Sequence of chain 1.A:
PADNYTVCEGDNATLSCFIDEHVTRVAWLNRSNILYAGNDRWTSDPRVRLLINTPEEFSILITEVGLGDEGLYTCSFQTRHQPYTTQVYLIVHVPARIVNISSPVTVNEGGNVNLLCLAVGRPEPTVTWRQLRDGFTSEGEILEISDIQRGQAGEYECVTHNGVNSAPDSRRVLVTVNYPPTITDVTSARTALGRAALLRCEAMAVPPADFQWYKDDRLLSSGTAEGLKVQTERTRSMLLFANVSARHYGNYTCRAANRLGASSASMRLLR

Sequence of chain 1.B:
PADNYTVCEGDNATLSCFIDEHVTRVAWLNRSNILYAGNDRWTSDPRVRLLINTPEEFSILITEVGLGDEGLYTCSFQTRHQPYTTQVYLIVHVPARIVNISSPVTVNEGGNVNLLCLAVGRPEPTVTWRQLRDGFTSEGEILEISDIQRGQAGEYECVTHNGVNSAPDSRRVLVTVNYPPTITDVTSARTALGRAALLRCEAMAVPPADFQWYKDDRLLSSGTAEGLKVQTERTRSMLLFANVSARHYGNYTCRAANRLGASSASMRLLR

A protein and the small-molecule ligand that binds it are described below.
Small molecule (SMILES): CC(=O)N[C@H]1[C@H](O[C@H]2[C@H](O)[C@@H](NC(C)=O)CO[C@@H]2CO)O[C@H](CO)[C@@H](O)[C@@H]1O

Binding-site contacts:
Ligand atom C8 contacts residue GLY89 of chain 1.B at 3.7 Å.
Ligand atom O6 contacts residue GLY86 of chain 1.B at 3.5 Å.
Ligand atom C3 contacts residue ASN48 of chain 1.B at 3.8 Å.
Ligand atom C6 contacts residue ARG65 of chain 1.B at 4.1 Å.
Ligand atom C8 contacts residue TYR91 of chain 1.B at 3.2 Å (hydrophobic).
Ligand atom C8 contacts residue GLU88 of chain 1.B at 3.9 Å.
Ligand atom N2 contacts residue ARG49 of chain 1.B at 3.9 Å.
Ligand atom O5 contacts residue ASN51 of chain 1.B at 3.7 Å.
Ligand atom C8 contacts residue ASN48 of chain 1.B at 3.1 Å.
Ligand atom O6 contacts residue ARG65 of chain 1.B at 4.0 Å.
Ligand atom O7 contacts residue ASN48 of chain 1.B at 3.4 Å (h-bond).
Ligand atom O5 contacts residue ASN48 of chain 1.B at 2.4 Å (h-bond).
Ligand atom N2 contacts residue GLY86 of chain 1.B at 3.9 Å.
Ligand atom O3 contacts residue GLY86 of chain 1.B at 2.6 Å (h-bond).
Ligand atom O3 contacts residue ASP87 of chain 1.B at 4.4 Å.
Ligand atom C5 contacts residue ASN51 of chain 1.B at 4.3 Å.
Ligand atom N2 contacts residue TYR91 of chain 1.B at 4.4 Å.
Ligand atom C3 contacts residue GLY86 of chain 1.B at 3.9 Å.
Ligand atom C5 contacts residue ASN48 of chain 1.B at 3.7 Å.
Ligand atom C6 contacts residue PRO101 of chain 1.A at 4.2 Å (hydrophobic).
Ligand atom O7 contacts residue GLY86 of chain 1.B at 4.4 Å.
Ligand atom C8 contacts residue ASP87 of chain 1.B at 3.0 Å.
Ligand atom C6 contacts residue ASP87 of chain 1.B at 4.2 Å.
Ligand atom O7 contacts residue ASP87 of chain 1.B at 3.9 Å.
Ligand atom C7 contacts residue ASP87 of chain 1.B at 3.8 Å.
Ligand atom N2 contacts residue ASN48 of chain 1.B at 2.5 Å (h-bond).
Ligand atom O7 contacts residue TYR91 of chain 1.B at 2.4 Å (h-bond).
Ligand atom C8 contacts residue GLY86 of chain 1.B at 4.3 Å.
Ligand atom C1 contacts residue ASN51 of chain 1.B at 3.8 Å.
Ligand atom C8 contacts residue ARG49 of chain 1.B at 4.2 Å.
Ligand atom C4 contacts residue ASN48 of chain 1.B at 4.3 Å.
Ligand atom C7 contacts residue TYR91 of chain 1.B at 3.1 Å (hydrophobic).
Ligand atom C2 contacts residue ASN48 of chain 1.B at 2.5 Å.
Ligand atom C7 contacts residue GLY86 of chain 1.B at 4.0 Å.
Ligand atom C1 contacts residue ASN48 of chain 1.B at 1.4 Å.
Ligand atom C2 contacts residue GLY86 of chain 1.B at 4.4 Å.
Ligand atom C7 contacts residue ASN48 of chain 1.B at 2.8 Å.
Ligand atom O6 contacts residue ASP87 of chain 1.B at 3.1 Å (salt-bridge).